Binding-site contacts:
Ligand atom N2 contacts residue GLY118 of chain 1.B at 3.3 Å.
Ligand atom C9 contacts residue GLY118 of chain 1.B at 4.2 Å.
Ligand atom C1 contacts residue ALA101 of chain 1.B at 4.0 Å (hydrophobic).
Ligand atom O contacts residue ASP100 of chain 1.B at 3.8 Å.
Ligand atom C2 contacts residue PRO116 of chain 1.B at 3.5 Å (hydrophobic).
Ligand atom C5 contacts residue ASP100 of chain 1.B at 3.5 Å.
Ligand atom C9 contacts residue PRO116 of chain 1.B at 3.6 Å (hydrophobic).
Ligand atom C9 contacts residue VAL117 of chain 1.B at 3.9 Å (hydrophobic).
Ligand atom C2 contacts residue ASP100 of chain 1.B at 4.3 Å.
Ligand atom C10 contacts residue GLY118 of chain 1.B at 3.6 Å.
Ligand atom C2 contacts residue GLY118 of chain 1.B at 3.4 Å.
Ligand atom N2 contacts residue VAL117 of chain 1.B at 3.9 Å.
Ligand atom C10 contacts residue PRO116 of chain 1.B at 3.4 Å (hydrophobic).
Ligand atom C contacts residue PRO116 of chain 1.B at 4.1 Å (hydrophobic).
Ligand atom C2 contacts residue ALA101 of chain 1.B at 3.7 Å (hydrophobic).
Ligand atom C2 contacts residue VAL117 of chain 1.B at 4.1 Å (hydrophobic).
Ligand atom C1 contacts residue PRO116 of chain 1.B at 4.1 Å (hydrophobic).
Ligand atom C4 contacts residue ASP100 of chain 1.B at 3.7 Å.
Ligand atom C contacts residue VAL102 of chain 1.B at 3.5 Å (hydrophobic).
Ligand atom C3 contacts residue GLY118 of chain 1.B at 3.4 Å.
Ligand atom C6 contacts residue GLY118 of chain 1.B at 3.9 Å.
Ligand atom C10 contacts residue VAL117 of chain 1.B at 3.7 Å (hydrophobic).
Ligand atom N contacts residue ASP100 of chain 1.B at 4.4 Å.
Ligand atom N contacts residue GLY118 of chain 1.B at 4.2 Å.
Ligand atom N1 contacts residue ASP100 of chain 1.B at 3.5 Å (salt-bridge).
Ligand atom C contacts residue ALA101 of chain 1.B at 3.6 Å (hydrophobic).
Ligand atom C contacts residue ASP100 of chain 1.B at 3.4 Å.
Ligand atom C3 contacts residue PRO116 of chain 1.B at 4.3 Å (hydrophobic).
Ligand atom C1 contacts residue GLY118 of chain 1.B at 4.5 Å.
Ligand atom N2 contacts residue PRO116 of chain 1.B at 4.4 Å.
Ligand atom C3 contacts residue VAL117 of chain 1.B at 4.5 Å (hydrophobic).
Ligand atom C1 contacts residue ASP100 of chain 1.B at 3.8 Å.

The small molecule below binds the protein below.
Small molecule (SMILES): Cc1cc(N2CCCCC2)nc(CO)n1

Sequence of chain 1.B:
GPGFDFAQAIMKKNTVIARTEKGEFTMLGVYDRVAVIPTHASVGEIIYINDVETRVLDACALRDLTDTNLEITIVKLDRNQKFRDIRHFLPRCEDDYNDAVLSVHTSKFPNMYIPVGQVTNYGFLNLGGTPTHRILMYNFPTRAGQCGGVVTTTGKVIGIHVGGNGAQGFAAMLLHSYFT